Sequence of chain 10.B:
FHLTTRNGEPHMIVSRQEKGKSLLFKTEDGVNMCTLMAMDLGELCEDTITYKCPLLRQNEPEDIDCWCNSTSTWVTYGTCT

Binding-site contacts:
Ligand atom C8 contacts residue ASN69 of chain 10.B at 3.4 Å.
Ligand atom C7 contacts residue SER70 of chain 10.B at 4.4 Å.
Ligand atom C6 contacts residue ASN69 of chain 10.B at 4.4 Å.
Ligand atom C7 contacts residue ASN69 of chain 10.B at 3.8 Å.
Ligand atom O3 contacts residue VAL31 of chain 10.B at 3.6 Å.
Ligand atom O7 contacts residue ASN69 of chain 10.B at 3.8 Å.
Ligand atom C2 contacts residue ASN69 of chain 10.B at 4.2 Å.
Ligand atom C6 contacts residue MET33 of chain 10.B at 3.5 Å (hydrophobic).
Ligand atom C5 contacts residue ASN69 of chain 10.B at 3.7 Å.
Ligand atom O1 contacts residue VAL31 of chain 10.B at 3.4 Å (h-bond).
Ligand atom C5 contacts residue MET33 of chain 10.B at 3.7 Å (hydrophobic).
Ligand atom O5 contacts residue MET33 of chain 10.B at 4.2 Å.
Ligand atom C5 contacts residue VAL31 of chain 10.B at 4.2 Å (hydrophobic).
Ligand atom C4 contacts residue VAL31 of chain 10.B at 3.8 Å (hydrophobic).
Ligand atom O1 contacts residue SER70 of chain 10.B at 4.2 Å.
Ligand atom C5 contacts residue NAG1 of chain 10.R at 4.3 Å.
Ligand atom C3 contacts residue NAG1 of chain 10.R at 3.7 Å.
Ligand atom C3 contacts residue VAL31 of chain 10.B at 3.0 Å (hydrophobic).
Ligand atom N2 contacts residue VAL31 of chain 10.B at 4.0 Å.
Ligand atom C1 contacts residue ASN69 of chain 10.B at 2.7 Å.
Ligand atom N2 contacts residue ASN69 of chain 10.B at 4.3 Å.
Ligand atom C1 contacts residue VAL31 of chain 10.B at 4.3 Å (hydrophobic).
Ligand atom C4 contacts residue NAG1 of chain 10.R at 3.2 Å.
Ligand atom O3 contacts residue NAG1 of chain 10.R at 2.6 Å (h-bond).
Ligand atom O1 contacts residue MET33 of chain 10.B at 3.9 Å.
Ligand atom C8 contacts residue SER70 of chain 10.B at 3.7 Å.
Ligand atom O4 contacts residue VAL31 of chain 10.B at 3.3 Å.
Ligand atom O6 contacts residue NAG1 of chain 10.R at 3.0 Å.
Ligand atom C6 contacts residue NAG1 of chain 10.R at 4.3 Å.
Ligand atom O4 contacts residue NAG1 of chain 10.R at 3.0 Å.
Ligand atom O1 contacts residue ASN69 of chain 10.B at 2.1 Å (h-bond).
Ligand atom C8 contacts residue ARG57 of chain 10.B at 4.2 Å.
Ligand atom C2 contacts residue VAL31 of chain 10.B at 4.0 Å (hydrophobic).
Ligand atom O5 contacts residue ASN69 of chain 10.B at 2.8 Å (h-bond).
Ligand atom C6 contacts residue LEU24 of chain 10.B at 4.5 Å (hydrophobic).

The small molecule below binds the protein below.
Small molecule (SMILES): CC(=O)N[C@@H]1[C@@H](O)[C@H](O)[C@@H](CO)O[C@H]1O